Binding-site contacts:
Ligand atom O2 contacts residue ALA100 of chain 1.B at 4.0 Å.
Ligand atom CL4 contacts residue VAL112 of chain 1.B at 4.2 Å.
Ligand atom C12 contacts residue SER108 of chain 1.B at 4.5 Å.
Ligand atom C3 contacts residue ALA99 of chain 1.B at 4.2 Å (hydrophobic).
Ligand atom C14 contacts residue SER108 of chain 1.B at 3.8 Å.
Ligand atom C13 contacts residue SER108 of chain 1.B at 3.4 Å.
Ligand atom CL4 contacts residue THR110 of chain 1.B at 3.7 Å.
Ligand atom C6 contacts residue LYS6 of chain 1.B at 4.0 Å.
Ligand atom C1 contacts residue LEU8 of chain 1.B at 4.3 Å (hydrophobic).
Ligand atom C7 contacts residue LEU101 of chain 1.B at 4.3 Å (hydrophobic).
Ligand atom C5 contacts residue ALA99 of chain 1.B at 4.1 Å (hydrophobic).
Ligand atom N1 contacts residue ALA99 of chain 1.B at 4.4 Å.
Ligand atom O1 contacts residue SER106 of chain 1.A at 4.0 Å.
Ligand atom C14 contacts residue THR110 of chain 1.B at 3.3 Å.
Ligand atom C14 contacts residue LEU101 of chain 1.B at 4.4 Å (hydrophobic).
Ligand atom C13 contacts residue LEU101 of chain 1.B at 3.4 Å (hydrophobic).
Ligand atom O1 contacts residue SER108 of chain 1.B at 3.5 Å (h-bond).
Ligand atom O1 contacts residue THR109 of chain 1.B at 3.6 Å.
Ligand atom O2 contacts residue LEU101 of chain 1.B at 4.4 Å.
Ligand atom O2 contacts residue THR110 of chain 1.B at 3.4 Å (h-bond).
Ligand atom C2 contacts residue LEU8 of chain 1.B at 3.9 Å (hydrophobic).
Ligand atom O2 contacts residue ALA99 of chain 1.B at 3.5 Å.
Ligand atom O1 contacts residue THR110 of chain 1.B at 2.5 Å (h-bond).
Ligand atom O1 contacts residue ALA99 of chain 1.B at 4.5 Å.
Ligand atom CL4 contacts residue ALA99 of chain 1.B at 3.3 Å.
Ligand atom C14 contacts residue ALA99 of chain 1.B at 4.3 Å (hydrophobic).
Ligand atom C7 contacts residue SER108 of chain 1.B at 4.5 Å.
Ligand atom C12 contacts residue LEU101 of chain 1.B at 4.0 Å (hydrophobic).
Ligand atom O2 contacts residue THR109 of chain 1.B at 4.5 Å.
Ligand atom C4 contacts residue ALA99 of chain 1.B at 3.6 Å (hydrophobic).
Ligand atom C14 contacts residue THR109 of chain 1.B at 4.4 Å.
Ligand atom C1 contacts residue LYS6 of chain 1.B at 3.9 Å.
Ligand atom CL2 contacts residue LEU8 of chain 1.B at 2.9 Å.
Ligand atom O2 contacts residue SER108 of chain 1.B at 4.4 Å.

Sequence of chain 1.B:
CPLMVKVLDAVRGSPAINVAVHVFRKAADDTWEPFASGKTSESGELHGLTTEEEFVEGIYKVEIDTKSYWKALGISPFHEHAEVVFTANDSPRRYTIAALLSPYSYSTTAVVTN

Sequence of chain 1.A:
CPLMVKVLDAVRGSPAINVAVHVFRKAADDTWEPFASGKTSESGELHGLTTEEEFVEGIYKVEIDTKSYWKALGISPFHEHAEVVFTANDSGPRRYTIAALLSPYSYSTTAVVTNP

The protein below binds the small molecule below.
Small molecule (SMILES): O=C(O)Cc1ccccc1Nc1c(Cl)cccc1Cl